Binding-site contacts:
Ligand atom O7 contacts residue ALA117 of chain 6.F at 4.5 Å.
Ligand atom N2 contacts residue PRO167 of chain 6.F at 4.0 Å.
Ligand atom N2 contacts residue ASN118 of chain 6.F at 3.6 Å.
Ligand atom O6 contacts residue ALA117 of chain 6.F at 2.3 Å.
Ligand atom C4 contacts residue ALA117 of chain 6.F at 4.2 Å (hydrophobic).
Ligand atom C8 contacts residue ASP164 of chain 6.F at 4.5 Å.
Ligand atom C4 contacts residue ASN118 of chain 6.F at 3.8 Å.
Ligand atom O6 contacts residue ASN118 of chain 6.F at 4.0 Å.
Ligand atom C3 contacts residue ASN118 of chain 6.F at 3.8 Å.
Ligand atom O5 contacts residue ALA117 of chain 6.F at 3.5 Å (h-bond).
Ligand atom C8 contacts residue PRO167 of chain 6.F at 3.7 Å (hydrophobic).
Ligand atom C5 contacts residue GLN168 of chain 6.F at 4.5 Å.
Ligand atom O7 contacts residue ASN118 of chain 6.F at 3.5 Å (h-bond).
Ligand atom C6 contacts residue ALA117 of chain 6.F at 3.6 Å (hydrophobic).
Ligand atom C7 contacts residue PRO167 of chain 6.F at 3.9 Å (hydrophobic).
Ligand atom C2 contacts residue ALA117 of chain 6.F at 4.0 Å (hydrophobic).
Ligand atom O5 contacts residue ASN118 of chain 6.F at 1.8 Å (h-bond).
Ligand atom C1 contacts residue GLN168 of chain 6.F at 4.0 Å.
Ligand atom C1 contacts residue ALA117 of chain 6.F at 3.9 Å (hydrophobic).
Ligand atom C5 contacts residue ALA117 of chain 6.F at 4.2 Å (hydrophobic).
Ligand atom C7 contacts residue ASN118 of chain 6.F at 3.9 Å.
Ligand atom O5 contacts residue GLN168 of chain 6.F at 4.0 Å.
Ligand atom C2 contacts residue ASN118 of chain 6.F at 2.7 Å.
Ligand atom C5 contacts residue ASN118 of chain 6.F at 3.2 Å.
Ligand atom C1 contacts residue ASN118 of chain 6.F at 1.6 Å.
Ligand atom C1 contacts residue PRO167 of chain 6.F at 4.4 Å (hydrophobic).
Ligand atom C6 contacts residue ASN118 of chain 6.F at 4.0 Å.

A small-molecule ligand and the protein it binds are described below.
Small molecule (SMILES): CC(=O)N[C@@H]1[C@@H](O)[C@H](O)[C@@H](CO)O[C@H]1O

Sequence of chain 6.F:
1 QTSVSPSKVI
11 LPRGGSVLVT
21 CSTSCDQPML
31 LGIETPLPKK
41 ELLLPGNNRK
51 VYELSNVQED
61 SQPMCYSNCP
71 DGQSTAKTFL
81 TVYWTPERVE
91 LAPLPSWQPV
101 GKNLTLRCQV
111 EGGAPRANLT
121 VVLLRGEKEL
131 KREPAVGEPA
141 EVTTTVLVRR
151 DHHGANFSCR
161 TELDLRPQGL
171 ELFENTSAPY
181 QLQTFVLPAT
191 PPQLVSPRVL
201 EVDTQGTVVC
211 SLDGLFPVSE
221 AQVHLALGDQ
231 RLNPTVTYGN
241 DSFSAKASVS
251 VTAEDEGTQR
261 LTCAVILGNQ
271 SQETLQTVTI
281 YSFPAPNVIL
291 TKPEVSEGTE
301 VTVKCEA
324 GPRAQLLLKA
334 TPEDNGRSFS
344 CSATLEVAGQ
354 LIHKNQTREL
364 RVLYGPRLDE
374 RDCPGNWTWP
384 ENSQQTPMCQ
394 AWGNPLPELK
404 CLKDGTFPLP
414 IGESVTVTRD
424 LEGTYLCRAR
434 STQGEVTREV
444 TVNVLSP